Sequence of chain 1.B:
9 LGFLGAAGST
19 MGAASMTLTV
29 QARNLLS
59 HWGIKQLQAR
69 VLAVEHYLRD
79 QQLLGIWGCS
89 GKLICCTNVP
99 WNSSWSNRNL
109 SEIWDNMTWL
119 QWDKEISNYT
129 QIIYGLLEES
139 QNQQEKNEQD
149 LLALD

Binding-site contacts:
Ligand atom O7 contacts residue GLY16 of chain 1.B at 3.8 Å.
Ligand atom C5 contacts residue ASN58 of chain 1.A at 3.7 Å.
Ligand atom C7 contacts residue GLY16 of chain 1.B at 4.2 Å.
Ligand atom C7 contacts residue SER17 of chain 1.B at 4.1 Å.
Ligand atom O7 contacts residue ASN58 of chain 1.A at 3.8 Å.
Ligand atom N2 contacts residue GLU57 of chain 1.A at 4.2 Å.
Ligand atom C3 contacts residue ASN58 of chain 1.A at 3.7 Å.
Ligand atom O7 contacts residue SER17 of chain 1.B at 3.7 Å.
Ligand atom C8 contacts residue GLY16 of chain 1.B at 4.3 Å.
Ligand atom C4 contacts residue ASN58 of chain 1.A at 4.2 Å.
Ligand atom C7 contacts residue ASN58 of chain 1.A at 3.5 Å.
Ligand atom C8 contacts residue ASN58 of chain 1.A at 3.7 Å.
Ligand atom O5 contacts residue ASN58 of chain 1.A at 2.4 Å (h-bond).
Ligand atom N2 contacts residue ASN58 of chain 1.A at 2.8 Å (h-bond).
Ligand atom C8 contacts residue GLU57 of chain 1.A at 3.9 Å.
Ligand atom C8 contacts residue SER17 of chain 1.B at 3.4 Å.
Ligand atom C1 contacts residue ASN58 of chain 1.A at 1.4 Å.
Ligand atom C2 contacts residue ASN58 of chain 1.A at 2.4 Å.

This small molecule binds to this protein.
Small molecule (SMILES): CC(=O)N[C@@H]1[C@@H](O)[C@H](O)[C@@H](CO)O[C@H]1O

Sequence of chain 1.A:
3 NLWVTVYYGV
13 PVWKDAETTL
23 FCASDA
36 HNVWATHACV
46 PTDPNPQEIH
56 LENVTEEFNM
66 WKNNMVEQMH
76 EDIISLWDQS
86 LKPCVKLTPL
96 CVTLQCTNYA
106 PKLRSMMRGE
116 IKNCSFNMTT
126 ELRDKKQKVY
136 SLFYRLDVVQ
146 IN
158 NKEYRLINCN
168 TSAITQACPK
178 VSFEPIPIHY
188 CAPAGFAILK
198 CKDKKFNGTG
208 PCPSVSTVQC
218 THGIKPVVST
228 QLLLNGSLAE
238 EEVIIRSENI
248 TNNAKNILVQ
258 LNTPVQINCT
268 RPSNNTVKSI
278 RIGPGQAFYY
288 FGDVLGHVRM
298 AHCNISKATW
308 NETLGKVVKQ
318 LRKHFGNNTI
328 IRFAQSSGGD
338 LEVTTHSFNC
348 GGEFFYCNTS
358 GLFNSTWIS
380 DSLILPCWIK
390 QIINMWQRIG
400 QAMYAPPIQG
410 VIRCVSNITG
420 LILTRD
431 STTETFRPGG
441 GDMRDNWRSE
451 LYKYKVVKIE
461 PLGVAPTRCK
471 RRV